Sequence of chain 1.A:
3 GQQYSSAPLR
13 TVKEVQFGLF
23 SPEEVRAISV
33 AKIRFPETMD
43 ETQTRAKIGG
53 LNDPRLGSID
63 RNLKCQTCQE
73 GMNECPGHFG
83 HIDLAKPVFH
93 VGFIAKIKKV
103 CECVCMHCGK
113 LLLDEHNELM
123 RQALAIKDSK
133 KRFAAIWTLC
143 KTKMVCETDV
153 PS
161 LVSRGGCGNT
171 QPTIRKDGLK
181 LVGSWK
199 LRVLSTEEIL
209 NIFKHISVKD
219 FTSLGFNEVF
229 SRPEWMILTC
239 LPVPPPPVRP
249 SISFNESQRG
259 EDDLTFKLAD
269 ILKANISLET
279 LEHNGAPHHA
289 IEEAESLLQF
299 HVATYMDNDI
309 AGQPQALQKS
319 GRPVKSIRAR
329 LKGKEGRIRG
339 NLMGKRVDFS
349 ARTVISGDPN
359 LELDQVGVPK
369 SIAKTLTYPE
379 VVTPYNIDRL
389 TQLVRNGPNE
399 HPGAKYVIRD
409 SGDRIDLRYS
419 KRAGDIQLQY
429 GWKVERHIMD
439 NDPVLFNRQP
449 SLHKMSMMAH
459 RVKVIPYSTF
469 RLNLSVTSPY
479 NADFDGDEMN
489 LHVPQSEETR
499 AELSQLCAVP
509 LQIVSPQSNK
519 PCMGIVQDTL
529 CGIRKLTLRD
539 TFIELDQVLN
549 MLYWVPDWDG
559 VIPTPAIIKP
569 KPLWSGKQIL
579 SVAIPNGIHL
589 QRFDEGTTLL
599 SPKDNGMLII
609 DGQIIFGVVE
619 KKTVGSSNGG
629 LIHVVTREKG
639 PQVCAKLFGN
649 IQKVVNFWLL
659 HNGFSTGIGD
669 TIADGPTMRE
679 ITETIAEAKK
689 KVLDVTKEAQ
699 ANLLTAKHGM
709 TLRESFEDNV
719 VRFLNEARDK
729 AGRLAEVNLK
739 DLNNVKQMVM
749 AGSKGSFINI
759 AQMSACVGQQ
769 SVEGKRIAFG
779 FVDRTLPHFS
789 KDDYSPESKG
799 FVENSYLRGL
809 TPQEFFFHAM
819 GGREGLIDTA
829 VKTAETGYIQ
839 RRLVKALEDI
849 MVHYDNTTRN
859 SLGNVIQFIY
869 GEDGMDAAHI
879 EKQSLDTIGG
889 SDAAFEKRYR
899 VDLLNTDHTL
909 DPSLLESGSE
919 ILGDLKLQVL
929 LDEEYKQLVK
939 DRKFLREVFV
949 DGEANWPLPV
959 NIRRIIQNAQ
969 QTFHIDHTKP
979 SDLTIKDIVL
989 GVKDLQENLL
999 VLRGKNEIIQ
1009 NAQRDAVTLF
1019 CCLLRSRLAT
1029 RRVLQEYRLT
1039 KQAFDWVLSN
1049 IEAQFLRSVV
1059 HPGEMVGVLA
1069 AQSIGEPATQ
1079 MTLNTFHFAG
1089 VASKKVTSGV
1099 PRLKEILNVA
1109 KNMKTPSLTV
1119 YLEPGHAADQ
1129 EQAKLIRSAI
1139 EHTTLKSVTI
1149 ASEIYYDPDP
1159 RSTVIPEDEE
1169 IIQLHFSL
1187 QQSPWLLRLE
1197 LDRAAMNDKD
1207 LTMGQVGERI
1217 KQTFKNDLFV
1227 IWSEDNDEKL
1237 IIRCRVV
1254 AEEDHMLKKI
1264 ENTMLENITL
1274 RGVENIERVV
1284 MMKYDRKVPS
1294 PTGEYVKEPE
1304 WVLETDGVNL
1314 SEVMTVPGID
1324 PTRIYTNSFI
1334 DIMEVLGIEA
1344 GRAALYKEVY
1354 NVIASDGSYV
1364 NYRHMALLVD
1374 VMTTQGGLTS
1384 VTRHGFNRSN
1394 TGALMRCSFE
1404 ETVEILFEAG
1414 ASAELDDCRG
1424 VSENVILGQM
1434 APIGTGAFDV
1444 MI

Binding-site contacts:
Ligand atom OP1 contacts residue LYS332 of chain 1.A at 2.7 Å (salt-bridge).
Ligand atom O2 contacts residue G2 of chain 1.K at 3.1 Å (h-bond).
Ligand atom C4 contacts residue A1 of chain 1.K at 3.4 Å.
Ligand atom OP2 contacts residue LYS330 of chain 1.A at 2.7 Å (salt-bridge).
Ligand atom O2 contacts residue A3 of chain 1.K at 3.3 Å.
Ligand atom OP2 contacts residue LYS332 of chain 1.A at 3.0 Å (salt-bridge).
Ligand atom N3 contacts residue A3 of chain 1.K at 3.4 Å (h-bond).
Ligand atom C4 contacts residue G5 of chain 1.K at 3.5 Å.
Ligand atom OP1 contacts residue GLU1407 of chain 1.A at 3.0 Å (salt-bridge).
Ligand atom OP2 contacts residue ARG344 of chain 1.A at 2.9 Å (salt-bridge).
Ligand atom N4 contacts residue G4 of chain 1.K at 3.0 Å (h-bond).
Ligand atom O2 contacts residue ARG1386 of chain 1.A at 3.4 Å (salt-bridge).
Ligand atom N3 contacts residue A3 of chain 1.K at 3.2 Å.
Ligand atom OP1 contacts residue ARG1122 of chain 1.B at 2.8 Å (salt-bridge).
Ligand atom C2 contacts residue G5 of chain 1.K at 3.5 Å.
Ligand atom OP1 contacts residue ARG326 of chain 1.A at 2.8 Å (salt-bridge).
Ligand atom C5' contacts residue GLN447 of chain 1.A at 3.4 Å.
Ligand atom N3 contacts residue G4 of chain 1.K at 3.0 Å (h-bond).
Ligand atom O4 contacts residue G2 of chain 1.K at 2.9 Å (h-bond).
Ligand atom N3 contacts residue A1 of chain 1.K at 2.8 Å (h-bond).
Ligand atom C2 contacts residue G4 of chain 1.K at 3.2 Å.
Ligand atom N3 contacts residue G2 of chain 1.K at 2.8 Å (h-bond).
Ligand atom O2 contacts residue A1 of chain 1.K at 3.4 Å (h-bond).
Ligand atom N3 contacts residue G5 of chain 1.K at 3.3 Å (h-bond).
Ligand atom OP1 contacts residue ARG1129 of chain 1.B at 3.4 Å.
Ligand atom C5' contacts residue GLU1403 of chain 1.A at 3.4 Å.
Ligand atom OP1 contacts residue SER1123 of chain 1.B at 3.4 Å (h-bond).
Ligand atom O2 contacts residue G4 of chain 1.K at 2.9 Å (h-bond).
Ligand atom C2 contacts residue A3 of chain 1.K at 3.5 Å.
Ligand atom OP1 contacts residue LEU1128 of chain 1.B at 3.3 Å.
Ligand atom OP1 contacts residue LYS332 of chain 1.A at 3.4 Å.
Ligand atom N4 contacts residue A1 of chain 1.K at 3.1 Å (h-bond).
Ligand atom O2 contacts residue G5 of chain 1.K at 2.8 Å (h-bond).
Ligand atom N3 contacts residue G5 of chain 1.K at 3.1 Å (h-bond).
Ligand atom OP1 contacts residue ARG337 of chain 1.A at 2.8 Å (salt-bridge).
Ligand atom N4 contacts residue G5 of chain 1.K at 3.4 Å (h-bond).
Ligand atom OP1 contacts residue GLY1121 of chain 1.B at 3.4 Å.
Ligand atom C4' contacts residue GLU1403 of chain 1.A at 3.3 Å.
Ligand atom C4 contacts residue G2 of chain 1.K at 3.2 Å.
Ligand atom OP2 contacts residue ARG337 of chain 1.A at 3.5 Å (salt-bridge).

Sequence of chain 1.B:
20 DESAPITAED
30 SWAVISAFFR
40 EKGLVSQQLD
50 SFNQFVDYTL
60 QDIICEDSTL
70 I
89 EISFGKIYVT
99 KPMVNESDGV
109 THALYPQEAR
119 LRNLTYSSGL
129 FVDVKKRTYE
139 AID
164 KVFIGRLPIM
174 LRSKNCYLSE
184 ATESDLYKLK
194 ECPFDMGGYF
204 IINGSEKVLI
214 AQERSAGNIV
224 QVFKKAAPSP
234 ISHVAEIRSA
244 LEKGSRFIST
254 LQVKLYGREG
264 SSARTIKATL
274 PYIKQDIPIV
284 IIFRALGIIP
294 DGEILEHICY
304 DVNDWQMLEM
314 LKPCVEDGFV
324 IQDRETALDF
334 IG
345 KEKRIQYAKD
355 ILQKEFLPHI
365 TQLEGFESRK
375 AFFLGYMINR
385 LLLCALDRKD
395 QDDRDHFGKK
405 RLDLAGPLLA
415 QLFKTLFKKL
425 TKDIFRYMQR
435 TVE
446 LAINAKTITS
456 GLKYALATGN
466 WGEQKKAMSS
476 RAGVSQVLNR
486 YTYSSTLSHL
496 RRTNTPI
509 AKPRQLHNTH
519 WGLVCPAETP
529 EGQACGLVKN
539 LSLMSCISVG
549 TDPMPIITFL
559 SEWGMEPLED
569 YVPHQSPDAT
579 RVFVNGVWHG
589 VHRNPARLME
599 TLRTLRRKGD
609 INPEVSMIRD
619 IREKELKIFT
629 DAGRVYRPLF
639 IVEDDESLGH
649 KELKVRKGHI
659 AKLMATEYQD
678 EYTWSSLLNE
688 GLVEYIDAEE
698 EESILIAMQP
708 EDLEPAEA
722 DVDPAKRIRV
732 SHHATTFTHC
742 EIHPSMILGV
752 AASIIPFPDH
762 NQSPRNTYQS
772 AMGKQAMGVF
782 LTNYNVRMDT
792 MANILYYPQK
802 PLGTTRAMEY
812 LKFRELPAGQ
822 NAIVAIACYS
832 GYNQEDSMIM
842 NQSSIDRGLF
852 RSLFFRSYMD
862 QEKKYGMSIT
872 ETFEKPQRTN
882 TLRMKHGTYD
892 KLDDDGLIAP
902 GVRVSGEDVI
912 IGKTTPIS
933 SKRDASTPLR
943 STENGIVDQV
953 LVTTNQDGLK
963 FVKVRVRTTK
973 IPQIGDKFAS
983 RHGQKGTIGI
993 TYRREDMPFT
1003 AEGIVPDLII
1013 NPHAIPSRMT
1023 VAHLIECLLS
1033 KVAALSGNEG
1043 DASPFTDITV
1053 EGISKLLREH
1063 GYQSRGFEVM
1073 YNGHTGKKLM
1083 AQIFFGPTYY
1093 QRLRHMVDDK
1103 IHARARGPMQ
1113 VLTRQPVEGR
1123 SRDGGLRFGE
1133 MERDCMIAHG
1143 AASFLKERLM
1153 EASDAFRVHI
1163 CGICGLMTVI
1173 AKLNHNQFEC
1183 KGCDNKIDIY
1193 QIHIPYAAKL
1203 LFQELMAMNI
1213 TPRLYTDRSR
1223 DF

This small molecule binds to this protein.
Small molecule (SMILES): Cc1cn([C@H]2C[C@H](O[P](=O)(O)OC[C@H]3O[C@@H](n4ccc(N)nc4=O)C[C@@H]3O)[C@@H](CO[P](=O)(O)O[C@H]3C[C@H](n4ccc(N)nc4=O)O[C@@H]3CO[P](=O)(O)O[C@H]3C[C@H](n4ccc(N)nc4=O)O[C@@H]3CO[P](=O)(O)O[C@H]3C[C@H](n4cc(C)c(=O)[nH]c4=O)O[C@@H]3CO[P](=O)(O)O[C@H]3C[C@H](n4cnc5c(N)ncnc54)O[C@@H]3CO[P](=O)(O)O[C@H]3C[C@H](n4cnc5c(=O)nc(N)[nH]c54)O[C@@H]3CO[P](=O)(O)O[C@H]3C[C@H](n4ccc(N)nc4=O)O[C@@H]3COP(=O)=O)O2)c(=O)[nH]c1=O